This small molecule binds to this protein.
Small molecule (SMILES): C=C1[C@H](O)CC(=C/C=C2\CCC[C@]3(C)[C@@H]([C@@H](C)/C=C/C[C@@H](O)C45CC6CC(CC(C6)C4)C5)CC[C@@H]23)C[C@H]1O

Sequence of chain 1.A:
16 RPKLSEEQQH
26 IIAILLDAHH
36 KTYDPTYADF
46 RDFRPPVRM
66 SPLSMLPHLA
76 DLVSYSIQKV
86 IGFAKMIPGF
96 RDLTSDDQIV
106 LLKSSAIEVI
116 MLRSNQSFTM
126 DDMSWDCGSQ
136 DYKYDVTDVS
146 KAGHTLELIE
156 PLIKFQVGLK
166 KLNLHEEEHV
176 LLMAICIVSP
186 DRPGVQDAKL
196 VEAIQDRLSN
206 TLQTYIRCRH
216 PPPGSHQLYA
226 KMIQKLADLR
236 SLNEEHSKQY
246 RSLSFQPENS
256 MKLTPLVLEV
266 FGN

Binding-site contacts:
Ligand atom C28 contacts residue PHE45 of chain 1.A at 3.8 Å (hydrophobic).
Ligand atom C10 contacts residue SER119 of chain 1.A at 3.4 Å.
Ligand atom C15 contacts residue SER119 of chain 1.A at 3.8 Å.
Ligand atom C3 contacts residue TYR42 of chain 1.A at 3.8 Å (hydrophobic).
Ligand atom C16 contacts residue LEU157 of chain 1.A at 3.7 Å (hydrophobic).
Ligand atom C3 contacts residue SER122 of chain 1.A at 3.8 Å.
Ligand atom O2 contacts residue TYR38 of chain 1.A at 2.8 Å (h-bond).
Ligand atom O2 contacts residue SER119 of chain 1.A at 3.6 Å.
Ligand atom C12 contacts residue VAL144 of chain 1.A at 3.8 Å (hydrophobic).
Ligand atom C28 contacts residue ARG118 of chain 1.A at 3.6 Å.
Ligand atom C25 contacts residue HIS149 of chain 1.A at 3.6 Å.
Ligand atom C35 contacts residue ALA75 of chain 1.A at 3.7 Å (hydrophobic).
Ligand atom C38 contacts residue ALA75 of chain 1.A at 3.6 Å (hydrophobic).
Ligand atom C5 contacts residue SER119 of chain 1.A at 3.8 Å.
Ligand atom C2 contacts residue TYR38 of chain 1.A at 3.9 Å (hydrophobic).
Ligand atom C31 contacts residue ALA147 of chain 1.A at 3.5 Å (hydrophobic).
Ligand atom C23 contacts residue VAL78 of chain 1.A at 3.8 Å (hydrophobic).
Ligand atom C35 contacts residue LEU71 of chain 1.A at 3.8 Å (hydrophobic).
Ligand atom C4 contacts residue SER122 of chain 1.A at 3.9 Å.
Ligand atom C21 contacts residue MET116 of chain 1.A at 3.7 Å (hydrophobic).
Ligand atom O1 contacts residue SER81 of chain 1.A at 2.8 Å (h-bond).
Ligand atom C4 contacts residue CYS132 of chain 1.A at 3.5 Å (hydrophobic).
Ligand atom C7 contacts residue SER119 of chain 1.A at 3.4 Å.
Ligand atom C36 contacts residue ALA147 of chain 1.A at 3.3 Å (hydrophobic).
Ligand atom C6 contacts residue SER119 of chain 1.A at 3.8 Å.
Ligand atom C1 contacts residue ARG118 of chain 1.A at 3.7 Å.
Ligand atom C30 contacts residue HIS149 of chain 1.A at 3.5 Å.
Ligand atom O2 contacts residue SER122 of chain 1.A at 2.9 Å (h-bond).
Ligand atom C38 contacts residue LEU258 of chain 1.A at 3.6 Å (hydrophobic).
Ligand atom O3 contacts residue HIS149 of chain 1.A at 2.8 Å (h-bond).
Ligand atom C3 contacts residue TYR38 of chain 1.A at 3.6 Å (hydrophobic).
Ligand atom C22 contacts residue HIS149 of chain 1.A at 3.9 Å.
Ligand atom O1 contacts residue ARG118 of chain 1.A at 3.0 Å (salt-bridge).
Ligand atom C16 contacts residue MET116 of chain 1.A at 3.8 Å (hydrophobic).
Ligand atom C24 contacts residue HIS149 of chain 1.A at 3.5 Å.
Ligand atom C9 contacts residue TRP130 of chain 1.A at 3.5 Å (hydrophobic).
Ligand atom C8 contacts residue TRP130 of chain 1.A at 3.8 Å (hydrophobic).
Ligand atom O3 contacts residue HIS241 of chain 1.A at 2.7 Å (h-bond).
Ligand atom C3 contacts residue CYS132 of chain 1.A at 3.9 Å (hydrophobic).
Ligand atom C36 contacts residue LEU71 of chain 1.A at 3.5 Å (hydrophobic).